Binding-site contacts:
Ligand atom N3 contacts residue ARG66 of chain 1.A at 2.9 Å (salt-bridge).
Ligand atom N3 contacts residue TYR104 of chain 1.A at 4.1 Å.
Ligand atom N7 contacts residue TYR104 of chain 1.A at 3.5 Å.
Ligand atom C8 contacts residue ALA130 of chain 1.A at 4.0 Å (hydrophobic).
Ligand atom N6 contacts residue LEU158 of chain 1.A at 3.4 Å.
Ligand atom N6 contacts residue VAL23 of chain 1.A at 3.8 Å.
Ligand atom C6 contacts residue VAL24 of chain 1.A at 4.0 Å (hydrophobic).
Ligand atom C4 contacts residue ARG66 of chain 1.A at 3.7 Å.
Ligand atom N7 contacts residue GLU103 of chain 1.A at 2.6 Å (salt-bridge).
Ligand atom C6 contacts residue LEU158 of chain 1.A at 4.1 Å (hydrophobic).
Ligand atom N1 contacts residue LEU128 of chain 1.A at 4.0 Å.
Ligand atom N6 contacts residue VAL24 of chain 1.A at 3.1 Å (h-bond).
Ligand atom N9 contacts residue PRP1 of chain 1.F at 3.1 Å (h-bond).
Ligand atom N6 contacts residue PHE25 of chain 1.A at 4.0 Å.
Ligand atom N7 contacts residue LEU128 of chain 1.A at 4.0 Å.
Ligand atom C4 contacts residue LEU128 of chain 1.A at 3.8 Å (hydrophobic).
Ligand atom C2 contacts residue LEU128 of chain 1.A at 3.9 Å (hydrophobic).
Ligand atom N7 contacts residue ALA130 of chain 1.A at 3.8 Å.
Ligand atom C8 contacts residue TYR104 of chain 1.A at 3.5 Å (hydrophobic).
Ligand atom N9 contacts residue LEU128 of chain 1.A at 4.0 Å.
Ligand atom C8 contacts residue LEU128 of chain 1.A at 4.1 Å (hydrophobic).
Ligand atom C5 contacts residue TYR104 of chain 1.A at 3.7 Å (hydrophobic).
Ligand atom C8 contacts residue GLU103 of chain 1.A at 3.8 Å.
Ligand atom C4 contacts residue TYR104 of chain 1.A at 3.7 Å (hydrophobic).
Ligand atom C6 contacts residue PHE25 of chain 1.A at 4.1 Å (hydrophobic).
Ligand atom N1 contacts residue PHE25 of chain 1.A at 3.5 Å.
Ligand atom C2 contacts residue ARG66 of chain 1.A at 3.5 Å.
Ligand atom C5 contacts residue LEU128 of chain 1.A at 3.7 Å (hydrophobic).
Ligand atom N9 contacts residue ARG66 of chain 1.A at 3.6 Å.
Ligand atom C5 contacts residue GLU103 of chain 1.A at 3.3 Å.
Ligand atom C8 contacts residue PRP1 of chain 1.F at 3.2 Å.
Ligand atom N3 contacts residue PHE25 of chain 1.A at 3.5 Å.
Ligand atom N1 contacts residue ARG26 of chain 1.A at 2.9 Å (salt-bridge).
Ligand atom C6 contacts residue GLU103 of chain 1.A at 3.6 Å.
Ligand atom C2 contacts residue PHE25 of chain 1.A at 3.3 Å (hydrophobic).
Ligand atom N1 contacts residue VAL24 of chain 1.A at 4.0 Å.
Ligand atom C2 contacts residue ARG26 of chain 1.A at 3.4 Å.
Ligand atom N9 contacts residue TYR104 of chain 1.A at 3.4 Å (h-bond).
Ligand atom C6 contacts residue ARG26 of chain 1.A at 4.1 Å.
Ligand atom N6 contacts residue GLU103 of chain 1.A at 2.9 Å (salt-bridge).

Sequence of chain 1.A:
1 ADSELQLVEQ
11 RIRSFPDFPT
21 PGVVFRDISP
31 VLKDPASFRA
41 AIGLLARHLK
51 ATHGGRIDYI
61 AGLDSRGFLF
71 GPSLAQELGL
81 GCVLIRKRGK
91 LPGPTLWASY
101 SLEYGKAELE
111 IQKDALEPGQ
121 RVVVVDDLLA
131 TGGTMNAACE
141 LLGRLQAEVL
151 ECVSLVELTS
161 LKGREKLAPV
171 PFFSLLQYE

The small molecule below binds the protein below.
Small molecule (SMILES): Nc1ncnc2[nH]cnc12